Binding-site contacts:
Ligand atom C10 contacts residue PHE116 of chain 1.A at 3.9 Å (hydrophobic).
Ligand atom C6 contacts residue EDO1 of chain 1.D at 2.7 Å.
Ligand atom C4 contacts residue EDO1 of chain 1.C at 3.7 Å.
Ligand atom C4 contacts residue ILE54 of chain 1.A at 3.3 Å (hydrophobic).
Ligand atom O1 contacts residue EDO1 of chain 1.C at 1.3 Å (h-bond).
Ligand atom C5 contacts residue EDO1 of chain 1.D at 1.3 Å.
Ligand atom C3 contacts residue EDO1 of chain 1.C at 2.9 Å.
Ligand atom C10 contacts residue EDO1 of chain 1.C at 2.2 Å.
Ligand atom C2 contacts residue VAL59 of chain 1.A at 3.9 Å (hydrophobic).
Ligand atom C8 contacts residue EDO1 of chain 1.D at 3.8 Å.
Ligand atom C6 contacts residue PHE116 of chain 1.A at 3.9 Å (hydrophobic).
Ligand atom C8 contacts residue EDO1 of chain 1.C at 3.3 Å.
Ligand atom N1 contacts residue EDO1 of chain 1.D at 1.6 Å (h-bond).
Ligand atom O1 contacts residue ASN110 of chain 1.A at 2.8 Å (h-bond).
Ligand atom C5 contacts residue PHE116 of chain 1.A at 3.8 Å (hydrophobic).
Ligand atom C3 contacts residue EDO1 of chain 1.D at 0.6 Å.
Ligand atom C4 contacts residue EDO1 of chain 1.D at 1.2 Å.
Ligand atom C6 contacts residue ILE54 of chain 1.A at 4.0 Å (hydrophobic).
Ligand atom C1 contacts residue TYR109 of chain 1.A at 3.7 Å (hydrophobic).
Ligand atom O1 contacts residue CYS106 of chain 1.A at 4.0 Å.
Ligand atom C5 contacts residue EDO1 of chain 1.C at 3.6 Å.
Ligand atom N1 contacts residue VAL59 of chain 1.A at 4.0 Å.
Ligand atom C3 contacts residue VAL59 of chain 1.A at 4.0 Å (hydrophobic).
Ligand atom O1 contacts residue EDO1 of chain 1.D at 2.2 Å (h-bond).
Ligand atom N1 contacts residue EDO1 of chain 1.C at 1.4 Å (h-bond).
Ligand atom C1 contacts residue EDO1 of chain 1.C at 0.7 Å.
Ligand atom C1 contacts residue ASN110 of chain 1.A at 3.8 Å.
Ligand atom C10 contacts residue EDO1 of chain 1.D at 1.6 Å.
Ligand atom C2 contacts residue EDO1 of chain 1.C at 1.4 Å.
Ligand atom C3 contacts residue ILE54 of chain 1.A at 4.0 Å (hydrophobic).
Ligand atom C9 contacts residue PHE116 of chain 1.A at 4.0 Å (hydrophobic).
Ligand atom C9 contacts residue EDO1 of chain 1.C at 2.0 Å.
Ligand atom C1 contacts residue EDO1 of chain 1.D at 3.1 Å.
Ligand atom C7 contacts residue PHE116 of chain 1.A at 4.1 Å (hydrophobic).
Ligand atom C7 contacts residue EDO1 of chain 1.D at 3.7 Å.
Ligand atom C2 contacts residue EDO1 of chain 1.D at 1.5 Å.
Ligand atom C2 contacts residue ASN110 of chain 1.A at 3.6 Å.
Ligand atom C4 contacts residue PHE116 of chain 1.A at 4.0 Å (hydrophobic).
Ligand atom C5 contacts residue ILE54 of chain 1.A at 4.1 Å (hydrophobic).
Ligand atom C9 contacts residue EDO1 of chain 1.D at 3.0 Å.

Sequence of chain 1.A:
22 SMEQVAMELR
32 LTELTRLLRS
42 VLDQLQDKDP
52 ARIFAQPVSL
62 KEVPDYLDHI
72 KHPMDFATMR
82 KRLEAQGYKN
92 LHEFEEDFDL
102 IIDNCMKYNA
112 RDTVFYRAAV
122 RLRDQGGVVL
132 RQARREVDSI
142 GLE

A protein and the small-molecule ligand that binds it are described below.
Small molecule (SMILES): Cn1c(=O)ccc2cc(N)ccc21